Binding-site contacts:
Ligand atom C10 contacts residue ARG78 of chain 1.A at 3.3 Å.
Ligand atom C07 contacts residue ASP150 of chain 1.A at 3.6 Å.
Ligand atom N02 contacts residue TRP51 of chain 1.A at 3.4 Å.
Ligand atom N05 contacts residue SER52 of chain 1.A at 3.8 Å.
Ligand atom C09 contacts residue SO41 of chain 1.F at 4.2 Å.
Ligand atom O14 contacts residue TRP51 of chain 1.A at 4.2 Å.
Ligand atom N05 contacts residue TRP51 of chain 1.A at 4.2 Å.
Ligand atom C11 contacts residue ASN37 of chain 1.A at 3.8 Å.
Ligand atom C08 contacts residue ARG78 of chain 1.A at 3.6 Å.
Ligand atom C09 contacts residue ARG78 of chain 1.A at 3.6 Å.
Ligand atom C01 contacts residue TRP51 of chain 1.A at 3.6 Å (hydrophobic).
Ligand atom C11 contacts residue SO41 of chain 1.F at 3.8 Å.
Ligand atom N02 contacts residue SER52 of chain 1.A at 2.8 Å (h-bond).
Ligand atom C10 contacts residue LEU54 of chain 1.A at 3.9 Å (hydrophobic).
Ligand atom C03 contacts residue ASN41 of chain 1.A at 3.9 Å.
Ligand atom C13 contacts residue LYS35 of chain 1.A at 4.2 Å.
Ligand atom C01 contacts residue ASN41 of chain 1.A at 3.9 Å.
Ligand atom C09 contacts residue ASP150 of chain 1.A at 3.5 Å.
Ligand atom C08 contacts residue ASP150 of chain 1.A at 3.9 Å.
Ligand atom C11 contacts residue ARG78 of chain 1.A at 3.2 Å.
Ligand atom N02 contacts residue LEU113 of chain 1.A at 3.9 Å.
Ligand atom C03 contacts residue LEU113 of chain 1.A at 4.1 Å (hydrophobic).
Ligand atom N06 contacts residue LYS35 of chain 1.A at 4.0 Å.
Ligand atom C07 contacts residue LYS35 of chain 1.A at 3.9 Å.
Ligand atom O12 contacts residue ASN37 of chain 1.A at 3.2 Å (h-bond).
Ligand atom C01 contacts residue TRP102 of chain 1.A at 3.4 Å (hydrophobic).
Ligand atom N06 contacts residue ASP150 of chain 1.A at 2.7 Å (salt-bridge).
Ligand atom O14 contacts residue SER36 of chain 1.A at 4.1 Å.
Ligand atom C08 contacts residue ASN37 of chain 1.A at 4.1 Å.
Ligand atom C10 contacts residue SO41 of chain 1.F at 3.4 Å.
Ligand atom C03 contacts residue TRP51 of chain 1.A at 3.8 Å (hydrophobic).
Ligand atom O12 contacts residue ARG78 of chain 1.A at 3.4 Å (salt-bridge).
Ligand atom C01 contacts residue LEU113 of chain 1.A at 4.0 Å (hydrophobic).
Ligand atom C09 contacts residue LEU54 of chain 1.A at 3.4 Å (hydrophobic).
Ligand atom C01 contacts residue SER52 of chain 1.A at 3.3 Å.
Ligand atom N05 contacts residue THR53 of chain 1.A at 4.0 Å.
Ligand atom C03 contacts residue SER52 of chain 1.A at 4.0 Å.
Ligand atom N05 contacts residue ASP150 of chain 1.A at 3.6 Å.
Ligand atom N06 contacts residue THR53 of chain 1.A at 4.0 Å.
Ligand atom O14 contacts residue ASN41 of chain 1.A at 2.9 Å (h-bond).

Sequence of chain 1.A:
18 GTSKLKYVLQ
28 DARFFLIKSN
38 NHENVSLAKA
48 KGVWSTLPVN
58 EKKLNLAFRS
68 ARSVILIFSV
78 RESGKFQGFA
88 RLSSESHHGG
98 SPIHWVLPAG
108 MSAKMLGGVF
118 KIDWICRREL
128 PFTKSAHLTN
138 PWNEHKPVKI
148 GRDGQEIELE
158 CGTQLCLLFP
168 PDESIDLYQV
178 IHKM

The protein below binds the small molecule below.
Small molecule (SMILES): CNC(=O)c1cc(-c2ccco2)[nH]n1